Binding-site contacts:
Ligand atom C3 contacts residue HIS113 of chain 1.C at 3.5 Å.
Ligand atom C2 contacts residue TYR6 of chain 1.C at 4.0 Å (hydrophobic).
Ligand atom O5 contacts residue GLU43 of chain 1.C at 3.4 Å (salt-bridge).
Ligand atom O3 contacts residue TYR6 of chain 1.C at 3.5 Å.
Ligand atom C1 contacts residue GLC2 of chain 1.I at 2.4 Å.
Ligand atom O6 contacts residue PHE106 of chain 1.C at 3.6 Å.
Ligand atom C3 contacts residue ARG33 of chain 1.C at 3.7 Å.
Ligand atom O4 contacts residue TYR118 of chain 1.C at 3.4 Å (h-bond).
Ligand atom C2 contacts residue GLC2 of chain 1.I at 2.9 Å.
Ligand atom O3 contacts residue ARG33 of chain 1.C at 2.6 Å (salt-bridge).
Ligand atom O2 contacts residue ARG8 of chain 1.C at 2.7 Å (salt-bridge).
Ligand atom C1 contacts residue TYR6 of chain 1.C at 3.6 Å (hydrophobic).
Ligand atom C2 contacts residue HIS113 of chain 1.C at 3.1 Å.
Ligand atom O5 contacts residue GLC2 of chain 1.I at 3.6 Å.
Ligand atom O5 contacts residue TYR6 of chain 1.C at 3.8 Å.
Ligand atom C2 contacts residue ASP116 of chain 1.C at 3.8 Å.
Ligand atom C2 contacts residue ARG8 of chain 1.C at 3.6 Å.
Ligand atom O5 contacts residue TYR41 of chain 1.C at 3.8 Å.
Ligand atom O6 contacts residue ARG109 of chain 1.C at 3.1 Å (salt-bridge).
Ligand atom O1 contacts residue TYR41 of chain 1.C at 3.3 Å.
Ligand atom O3 contacts residue ASP111 of chain 1.C at 3.0 Å (salt-bridge).
Ligand atom O2 contacts residue ASP116 of chain 1.C at 3.0 Å (salt-bridge).
Ligand atom O3 contacts residue ASP116 of chain 1.C at 3.7 Å.
Ligand atom O3 contacts residue HIS113 of chain 1.C at 2.8 Å (h-bond).
Ligand atom O2 contacts residue GLC2 of chain 1.I at 1.8 Å (h-bond).
Ligand atom O1 contacts residue GLC2 of chain 1.I at 1.7 Å.
Ligand atom C3 contacts residue ASP116 of chain 1.C at 3.5 Å.
Ligand atom C6 contacts residue GLU43 of chain 1.C at 3.4 Å.
Ligand atom C1 contacts residue TYR41 of chain 1.C at 4.0 Å (hydrophobic).
Ligand atom C3 contacts residue ASP111 of chain 1.C at 3.3 Å.
Ligand atom C4 contacts residue TYR6 of chain 1.C at 3.8 Å (hydrophobic).
Ligand atom O2 contacts residue HIS113 of chain 1.C at 3.1 Å (h-bond).
Ligand atom O6 contacts residue GLU43 of chain 1.C at 2.8 Å (salt-bridge).
Ligand atom C4 contacts residue TYR118 of chain 1.C at 3.7 Å (hydrophobic).
Ligand atom O2 contacts residue ARG33 of chain 1.C at 3.5 Å (salt-bridge).
Ligand atom O2 contacts residue ARG33 of chain 1.C at 2.8 Å (salt-bridge).
Ligand atom C2 contacts residue TRP420 of chain 1.C at 3.8 Å (hydrophobic).
Ligand atom O2 contacts residue ASP111 of chain 1.C at 4.0 Å.
Ligand atom C5 contacts residue TYR118 of chain 1.C at 3.2 Å (hydrophobic).
Ligand atom O5 contacts residue TRP420 of chain 1.C at 3.6 Å.

Sequence of chain 1.C:
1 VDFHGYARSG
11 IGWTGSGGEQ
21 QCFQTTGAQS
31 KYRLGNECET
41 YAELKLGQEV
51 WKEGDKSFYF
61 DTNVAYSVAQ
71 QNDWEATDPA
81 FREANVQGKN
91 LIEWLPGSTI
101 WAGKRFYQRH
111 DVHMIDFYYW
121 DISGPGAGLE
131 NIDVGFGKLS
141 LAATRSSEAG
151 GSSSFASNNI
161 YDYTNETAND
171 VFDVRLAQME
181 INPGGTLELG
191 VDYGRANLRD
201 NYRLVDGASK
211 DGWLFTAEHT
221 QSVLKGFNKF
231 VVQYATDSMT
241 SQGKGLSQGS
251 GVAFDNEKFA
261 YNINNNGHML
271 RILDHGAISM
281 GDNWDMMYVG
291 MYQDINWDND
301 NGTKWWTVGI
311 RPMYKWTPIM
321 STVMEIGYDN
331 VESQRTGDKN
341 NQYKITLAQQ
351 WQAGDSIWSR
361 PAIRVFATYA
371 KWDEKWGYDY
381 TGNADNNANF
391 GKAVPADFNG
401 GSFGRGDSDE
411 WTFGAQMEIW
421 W

This small molecule binds to this protein.
Small molecule (SMILES): OC[C@H]1O[C@H](O[C@H]2[C@H](O)[C@@H](O)[C@H](O)O[C@@H]2CO)[C@H](O)[C@@H](O)[C@@H]1O